The small molecule below binds the protein below.
Small molecule (SMILES): COc1ccc(OCc2ccc(COc3c(Cl)cccc3Cl)cc2)c(Cl)c1

Sequence of chain 15.A:
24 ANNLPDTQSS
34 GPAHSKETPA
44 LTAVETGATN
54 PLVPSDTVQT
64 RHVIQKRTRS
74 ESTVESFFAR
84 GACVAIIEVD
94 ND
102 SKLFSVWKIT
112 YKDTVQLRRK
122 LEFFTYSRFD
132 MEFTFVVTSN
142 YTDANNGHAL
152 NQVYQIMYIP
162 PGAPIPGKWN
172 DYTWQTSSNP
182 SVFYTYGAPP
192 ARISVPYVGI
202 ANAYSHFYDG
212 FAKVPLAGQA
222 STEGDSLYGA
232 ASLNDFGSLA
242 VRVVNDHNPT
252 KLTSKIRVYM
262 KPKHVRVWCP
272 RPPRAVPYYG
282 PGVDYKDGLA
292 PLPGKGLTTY

Sequence of chain 15.C:
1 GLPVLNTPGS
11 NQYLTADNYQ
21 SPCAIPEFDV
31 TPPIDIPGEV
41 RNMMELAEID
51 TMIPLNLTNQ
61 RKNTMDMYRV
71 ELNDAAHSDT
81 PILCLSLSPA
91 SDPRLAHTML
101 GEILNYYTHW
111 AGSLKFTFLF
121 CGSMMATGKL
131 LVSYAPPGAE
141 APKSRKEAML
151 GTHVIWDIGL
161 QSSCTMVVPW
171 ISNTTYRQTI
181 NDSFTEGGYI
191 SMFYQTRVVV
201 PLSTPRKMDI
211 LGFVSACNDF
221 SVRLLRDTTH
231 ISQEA

Binding-site contacts:
Ligand atom C20 contacts residue ILE194 of chain 15.A at 3.8 Å (hydrophobic).
Ligand atom C17 contacts residue TYR159 of chain 15.A at 3.7 Å (hydrophobic).
Ligand atom C7 contacts residue MET132 of chain 15.A at 3.3 Å (hydrophobic).
Ligand atom O3 contacts residue PHE130 of chain 15.A at 3.6 Å.
Ligand atom O1 contacts residue MET132 of chain 15.A at 3.7 Å.
Ligand atom O3 contacts residue TYR112 of chain 15.A at 3.6 Å.
Ligand atom C21 contacts residue SER128 of chain 15.A at 3.8 Å.
Ligand atom CL2 contacts residue ALA24 of chain 15.C at 3.5 Å.
Ligand atom C7 contacts residue PHE237 of chain 15.A at 3.5 Å (hydrophobic).
Ligand atom C14 contacts residue TYR159 of chain 15.A at 3.5 Å (hydrophobic).
Ligand atom CL3 contacts residue PHE134 of chain 15.A at 3.8 Å.
Ligand atom C16 contacts residue ALA24 of chain 15.C at 3.8 Å (hydrophobic).
Ligand atom O1 contacts residue PHE237 of chain 15.A at 3.8 Å.
Ligand atom C9 contacts residue PHE237 of chain 15.A at 3.7 Å (hydrophobic).
Ligand atom C1 contacts residue TYR205 of chain 15.A at 3.8 Å (hydrophobic).
Ligand atom C3 contacts residue MET132 of chain 15.A at 3.7 Å (hydrophobic).
Ligand atom CL3 contacts residue LEU240 of chain 15.A at 3.8 Å.
Ligand atom C21 contacts residue HIS207 of chain 15.A at 3.6 Å.
Ligand atom C20 contacts residue LEU240 of chain 15.A at 3.8 Å (hydrophobic).
Ligand atom C17 contacts residue ALA24 of chain 15.C at 3.7 Å (hydrophobic).
Ligand atom C4 contacts residue MET132 of chain 15.A at 3.8 Å (hydrophobic).
Ligand atom C13 contacts residue PHE134 of chain 15.A at 3.7 Å (hydrophobic).
Ligand atom CL2 contacts residue TYR159 of chain 15.A at 3.6 Å.
Ligand atom C12 contacts residue PHE134 of chain 15.A at 3.8 Å (hydrophobic).
Ligand atom C2 contacts residue PHE237 of chain 15.A at 3.6 Å (hydrophobic).
Ligand atom C13 contacts residue ILE110 of chain 15.A at 3.7 Å (hydrophobic).
Ligand atom C6 contacts residue TYR112 of chain 15.A at 3.7 Å (hydrophobic).
Ligand atom C10 contacts residue TYR159 of chain 15.A at 3.5 Å (hydrophobic).
Ligand atom C13 contacts residue MET132 of chain 15.A at 3.4 Å (hydrophobic).
Ligand atom C12 contacts residue ILE110 of chain 15.A at 3.8 Å (hydrophobic).
Ligand atom C11 contacts residue ILE110 of chain 15.A at 3.8 Å (hydrophobic).
Ligand atom C16 contacts residue TYR159 of chain 15.A at 3.8 Å (hydrophobic).
Ligand atom C5 contacts residue TYR112 of chain 15.A at 3.5 Å (hydrophobic).
Ligand atom C8 contacts residue MET132 of chain 15.A at 3.4 Å (hydrophobic).
Ligand atom C9 contacts residue VAL199 of chain 15.A at 3.6 Å (hydrophobic).
Ligand atom C19 contacts residue LEU240 of chain 15.A at 3.8 Å (hydrophobic).
Ligand atom O1 contacts residue ILE110 of chain 15.A at 3.7 Å.
Ligand atom C21 contacts residue TYR205 of chain 15.A at 3.8 Å (hydrophobic).
Ligand atom CL2 contacts residue ILE25 of chain 15.C at 3.4 Å.
Ligand atom O2 contacts residue VAL196 of chain 15.A at 3.4 Å.